Sequence of chain 1.A:
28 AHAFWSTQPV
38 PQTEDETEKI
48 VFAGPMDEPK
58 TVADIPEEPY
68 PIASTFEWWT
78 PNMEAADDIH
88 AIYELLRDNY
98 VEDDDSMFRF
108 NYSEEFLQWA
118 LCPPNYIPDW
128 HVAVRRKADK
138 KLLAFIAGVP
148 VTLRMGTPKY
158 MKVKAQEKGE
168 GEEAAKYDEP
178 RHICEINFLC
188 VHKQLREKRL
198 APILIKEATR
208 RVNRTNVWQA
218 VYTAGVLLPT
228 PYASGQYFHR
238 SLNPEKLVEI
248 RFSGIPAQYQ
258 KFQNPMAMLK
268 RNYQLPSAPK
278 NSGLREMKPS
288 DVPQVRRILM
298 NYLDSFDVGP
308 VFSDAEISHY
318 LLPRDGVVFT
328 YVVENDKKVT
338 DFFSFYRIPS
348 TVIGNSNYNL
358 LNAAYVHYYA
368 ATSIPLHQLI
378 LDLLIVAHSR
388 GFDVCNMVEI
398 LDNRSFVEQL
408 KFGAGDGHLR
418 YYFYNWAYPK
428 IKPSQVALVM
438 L

Binding-site contacts:
Ligand atom CAS contacts residue SER347 of chain 1.A at 3.7 Å.
Ligand atom CLI contacts residue TYR362 of chain 1.A at 3.1 Å.
Ligand atom OAH contacts residue PHE249 of chain 1.A at 3.8 Å.
Ligand atom OAH contacts residue HIS236 of chain 1.A at 3.6 Å.
Ligand atom CAS contacts residue LEU358 of chain 1.A at 3.8 Å (hydrophobic).
Ligand atom CLJ contacts residue ASP413 of chain 1.A at 3.5 Å.
Ligand atom CAR contacts residue GLU99 of chain 1.A at 3.9 Å.
Ligand atom SAG contacts residue PHE249 of chain 1.A at 4.1 Å.
Ligand atom CAM contacts residue PHE105 of chain 1.A at 3.8 Å (hydrophobic).
Ligand atom CLJ contacts residue GLY414 of chain 1.A at 4.1 Å.
Ligand atom CAQ contacts residue ARG106 of chain 1.A at 3.9 Å.
Ligand atom NAO contacts residue PHE105 of chain 1.A at 3.9 Å.
Ligand atom CAQ contacts residue PHE105 of chain 1.A at 3.8 Å (hydrophobic).
Ligand atom CAR contacts residue ASP100 of chain 1.A at 3.5 Å.
Ligand atom CAM contacts residue SER347 of chain 1.A at 3.7 Å.
Ligand atom CAQ contacts residue GLU99 of chain 1.A at 4.1 Å.
Ligand atom CAD contacts residue GLY414 of chain 1.A at 3.8 Å.
Ligand atom CAA contacts residue TYR234 of chain 1.A at 4.0 Å (hydrophobic).
Ligand atom OAH contacts residue ASN393 of chain 1.A at 3.4 Å (h-bond).
Ligand atom NAN contacts residue SER347 of chain 1.A at 2.8 Å (h-bond).
Ligand atom CAQ contacts residue SER347 of chain 1.A at 4.1 Å.
Ligand atom NAK contacts residue PHE249 of chain 1.A at 4.1 Å.
Ligand atom CLI contacts residue ASN393 of chain 1.A at 4.0 Å.
Ligand atom CAP contacts residue ASP100 of chain 1.A at 4.2 Å.
Ligand atom BRU contacts residue TYR234 of chain 1.A at 3.3 Å.
Ligand atom OAT contacts residue HIS236 of chain 1.A at 3.3 Å.
Ligand atom CLI contacts residue PHE107 of chain 1.A at 3.7 Å.
Ligand atom NAO contacts residue SER347 of chain 1.A at 3.9 Å.
Ligand atom CAC contacts residue TYR234 of chain 1.A at 3.5 Å (hydrophobic).
Ligand atom CLI contacts residue TYR234 of chain 1.A at 4.0 Å.
Ligand atom NAN contacts residue PHE107 of chain 1.A at 3.7 Å.
Ligand atom CAQ contacts residue VAL98 of chain 1.A at 3.2 Å (hydrophobic).
Ligand atom CAS contacts residue PHE249 of chain 1.A at 4.0 Å (hydrophobic).
Ligand atom NAN contacts residue PHE105 of chain 1.A at 3.6 Å.
Ligand atom CAB contacts residue TYR234 of chain 1.A at 3.3 Å (hydrophobic).
Ligand atom NAO contacts residue PHE107 of chain 1.A at 3.7 Å.
Ligand atom BRU contacts residue GLY222 of chain 1.A at 3.7 Å.
Ligand atom SAG contacts residue HIS236 of chain 1.A at 3.9 Å.
Ligand atom CAQ contacts residue PHE107 of chain 1.A at 3.5 Å (hydrophobic).
Ligand atom OAT contacts residue PHE249 of chain 1.A at 3.7 Å.

This protein binds this small molecule.
Small molecule (SMILES): Cc1nn(C)c(C)c1NS(=O)(=O)c1c(Cl)cc(Br)cc1Cl